Binding-site contacts:
Ligand atom N3' contacts residue THR514 of chain 2.B at 3.9 Å.
Ligand atom N1' contacts residue GLU129 of chain 2.A at 2.6 Å (salt-bridge).
Ligand atom C4' contacts residue PRO155 of chain 2.A at 3.7 Å (hydrophobic).
Ligand atom N4' contacts residue PRO155 of chain 2.A at 4.0 Å.
Ligand atom S1 contacts residue P231 of chain 2.K at 3.6 Å.
Ligand atom CM2 contacts residue MET545 of chain 2.B at 3.8 Å (hydrophobic).
Ligand atom N4' contacts residue GLN192 of chain 2.A at 3.2 Å (h-bond).
Ligand atom C7' contacts residue PRO104 of chain 2.A at 3.5 Å (hydrophobic).
Ligand atom CM2 contacts residue THR514 of chain 2.B at 3.8 Å.
Ligand atom C2 contacts residue VAL573 of chain 2.B at 3.2 Å (hydrophobic).
Ligand atom S1 contacts residue GLN570 of chain 2.B at 2.8 Å (h-bond).
Ligand atom C4' contacts residue GLY513 of chain 2.B at 3.5 Å.
Ligand atom C4 contacts residue P231 of chain 2.K at 3.7 Å.
Ligand atom C6' contacts residue GLU129 of chain 2.A at 2.9 Å.
Ligand atom S1 contacts residue VAL573 of chain 2.B at 3.8 Å.
Ligand atom S1 contacts residue TYR103 of chain 2.A at 3.9 Å.
Ligand atom CM4 contacts residue GLN192 of chain 2.A at 3.9 Å.
Ligand atom C2' contacts residue GLU129 of chain 2.A at 3.8 Å.
Ligand atom CM2 contacts residue ASN159 of chain 2.A at 3.0 Å.
Ligand atom CM2 contacts residue PRO155 of chain 2.A at 3.8 Å (hydrophobic).
Ligand atom C2 contacts residue MET515 of chain 2.B at 3.8 Å (hydrophobic).
Ligand atom N3' contacts residue MET515 of chain 2.B at 3.0 Å (h-bond).
Ligand atom N3' contacts residue GLY513 of chain 2.B at 3.5 Å (h-bond).
Ligand atom C7' contacts residue THR152 of chain 2.A at 3.6 Å.
Ligand atom N3 contacts residue GLY105 of chain 2.A at 4.0 Å.
Ligand atom C2' contacts residue MET515 of chain 2.B at 3.8 Å (hydrophobic).
Ligand atom C7' contacts residue GLY105 of chain 2.A at 3.9 Å.
Ligand atom CM4 contacts residue P231 of chain 2.K at 3.6 Å.
Ligand atom S1 contacts residue MET515 of chain 2.B at 3.1 Å (h-bond).
Ligand atom C4' contacts residue MET515 of chain 2.B at 3.5 Å (hydrophobic).
Ligand atom C5' contacts residue MET515 of chain 2.B at 3.6 Å (hydrophobic).
Ligand atom N4' contacts residue MET515 of chain 2.B at 3.6 Å.
Ligand atom C2' contacts residue PRO155 of chain 2.A at 3.8 Å (hydrophobic).
Ligand atom C2 contacts residue P231 of chain 2.K at 3.4 Å.
Ligand atom CM2 contacts residue MET515 of chain 2.B at 3.7 Å (hydrophobic).
Ligand atom N1' contacts residue MET545 of chain 2.B at 3.7 Å.
Ligand atom CM4 contacts residue VAL487 of chain 2.B at 3.9 Å (hydrophobic).
Ligand atom CM2 contacts residue GLU129 of chain 2.A at 3.7 Å.
Ligand atom N3' contacts residue PRO155 of chain 2.A at 3.4 Å.
Ligand atom N4' contacts residue GLY513 of chain 2.B at 2.7 Å (h-bond).

Sequence of chain 2.A:
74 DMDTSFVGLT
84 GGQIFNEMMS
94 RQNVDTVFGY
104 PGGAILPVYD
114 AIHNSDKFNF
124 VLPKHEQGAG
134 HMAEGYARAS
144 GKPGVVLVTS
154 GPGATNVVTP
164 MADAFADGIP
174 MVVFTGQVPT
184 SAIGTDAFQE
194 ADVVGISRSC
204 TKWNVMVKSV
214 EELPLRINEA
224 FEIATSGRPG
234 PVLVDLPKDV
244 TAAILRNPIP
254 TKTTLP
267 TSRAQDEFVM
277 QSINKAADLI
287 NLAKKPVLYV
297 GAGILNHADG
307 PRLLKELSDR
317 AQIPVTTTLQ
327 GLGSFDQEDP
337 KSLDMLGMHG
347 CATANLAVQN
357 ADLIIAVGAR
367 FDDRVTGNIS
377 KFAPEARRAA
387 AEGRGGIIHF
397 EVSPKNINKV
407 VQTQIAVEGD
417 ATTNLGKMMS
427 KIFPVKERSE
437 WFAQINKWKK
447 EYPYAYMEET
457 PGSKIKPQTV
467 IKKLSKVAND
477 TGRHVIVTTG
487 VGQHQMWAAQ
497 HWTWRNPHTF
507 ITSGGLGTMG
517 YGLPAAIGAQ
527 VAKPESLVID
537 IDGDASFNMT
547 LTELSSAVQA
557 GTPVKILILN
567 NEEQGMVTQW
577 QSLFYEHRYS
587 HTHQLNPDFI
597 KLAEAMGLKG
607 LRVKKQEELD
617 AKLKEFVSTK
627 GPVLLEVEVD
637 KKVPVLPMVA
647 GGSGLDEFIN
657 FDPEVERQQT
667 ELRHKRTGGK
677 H

Sequence of chain 2.B:
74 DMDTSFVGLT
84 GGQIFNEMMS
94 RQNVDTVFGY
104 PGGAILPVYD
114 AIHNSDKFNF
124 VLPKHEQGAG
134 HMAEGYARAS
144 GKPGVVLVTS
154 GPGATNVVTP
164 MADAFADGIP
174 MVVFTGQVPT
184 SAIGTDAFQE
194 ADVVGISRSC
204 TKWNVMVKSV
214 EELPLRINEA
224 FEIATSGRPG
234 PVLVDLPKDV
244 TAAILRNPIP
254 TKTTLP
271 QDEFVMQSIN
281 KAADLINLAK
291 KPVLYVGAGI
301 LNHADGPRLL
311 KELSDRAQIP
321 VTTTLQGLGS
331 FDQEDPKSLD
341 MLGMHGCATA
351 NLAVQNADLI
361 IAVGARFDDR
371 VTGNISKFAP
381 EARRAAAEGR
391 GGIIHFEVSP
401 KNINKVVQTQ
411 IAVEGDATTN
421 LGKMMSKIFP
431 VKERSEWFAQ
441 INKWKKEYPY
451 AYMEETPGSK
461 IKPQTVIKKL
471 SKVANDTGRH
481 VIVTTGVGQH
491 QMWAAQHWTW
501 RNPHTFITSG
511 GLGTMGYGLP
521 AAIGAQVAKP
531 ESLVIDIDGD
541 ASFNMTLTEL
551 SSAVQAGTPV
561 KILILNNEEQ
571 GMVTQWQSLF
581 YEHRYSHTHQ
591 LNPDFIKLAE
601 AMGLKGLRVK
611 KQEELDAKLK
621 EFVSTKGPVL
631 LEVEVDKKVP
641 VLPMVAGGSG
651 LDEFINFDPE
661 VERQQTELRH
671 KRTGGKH

The protein below binds the small molecule below.
Small molecule (SMILES): Cc1ncc(CNC(C)CS)c(N)n1